This small molecule binds to this protein.
Small molecule (SMILES): C[C@H]1[C@H]2C(=O)N(C)c3ccncc3[C@H]2CN1S(=O)(=O)c1ccc2c(c1)OCO2

Binding-site contacts:
Ligand atom O2 contacts residue ILE28 of chain 1.D at 3.7 Å.
Ligand atom C17 contacts residue ARG27 of chain 1.D at 3.8 Å.
Ligand atom C15 contacts residue ASP84 of chain 1.E at 3.5 Å.
Ligand atom O3 contacts residue ARG29 of chain 1.D at 3.0 Å (salt-bridge).
Ligand atom O4 contacts residue ASP84 of chain 1.E at 3.5 Å.
Ligand atom O4 contacts residue GLY160 of chain 1.D at 3.6 Å (h-bond).
Ligand atom C6 contacts residue TYR78 of chain 1.E at 3.8 Å (hydrophobic).
Ligand atom C18 contacts residue ASP84 of chain 1.E at 3.8 Å.
Ligand atom C14 contacts residue TYR161 of chain 1.D at 3.5 Å (hydrophobic).
Ligand atom C14 contacts residue ASP165 of chain 1.D at 3.8 Å.
Ligand atom O5 contacts residue TYR161 of chain 1.D at 3.4 Å.
Ligand atom C10 contacts residue ASP84 of chain 1.E at 3.5 Å.
Ligand atom C11 contacts residue ILE28 of chain 1.D at 3.9 Å (hydrophobic).
Ligand atom C17 contacts residue TYR161 of chain 1.D at 3.4 Å (hydrophobic).
Ligand atom C16 contacts residue TYR161 of chain 1.D at 3.3 Å (hydrophobic).
Ligand atom C17 contacts residue ASP86 of chain 1.E at 3.8 Å.
Ligand atom C17 contacts residue ASP84 of chain 1.E at 3.8 Å.
Ligand atom C18 contacts residue ARG27 of chain 1.D at 3.4 Å.
Ligand atom O5 contacts residue LEU85 of chain 1.E at 3.7 Å.
Ligand atom C2 contacts residue ASP84 of chain 1.E at 3.3 Å.
Ligand atom C6 contacts residue LEU83 of chain 1.E at 3.9 Å (hydrophobic).
Ligand atom O2 contacts residue ARG29 of chain 1.D at 2.9 Å (salt-bridge).
Ligand atom N3 contacts residue LEU83 of chain 1.E at 3.9 Å.
Ligand atom O1 contacts residue LEU85 of chain 1.E at 3.4 Å.
Ligand atom C14 contacts residue ASP84 of chain 1.E at 3.6 Å.
Ligand atom C5 contacts residue TYR78 of chain 1.E at 3.7 Å (hydrophobic).
Ligand atom C19 contacts residue ASP84 of chain 1.E at 3.8 Å.
Ligand atom O4 contacts residue TYR161 of chain 1.D at 3.2 Å.
Ligand atom C15 contacts residue TYR161 of chain 1.D at 3.2 Å (hydrophobic).
Ligand atom C11 contacts residue PHE32 of chain 1.D at 3.8 Å (hydrophobic).
Ligand atom C12 contacts residue PHE13 of chain 1.E at 3.5 Å (hydrophobic).
Ligand atom O3 contacts residue ASP165 of chain 1.D at 3.7 Å.
Ligand atom C9 contacts residue ASP84 of chain 1.E at 3.3 Å.
Ligand atom O1 contacts residue LEU14 of chain 1.E at 3.8 Å.
Ligand atom C13 contacts residue ASP84 of chain 1.E at 3.7 Å.
Ligand atom C11 contacts residue PRO10 of chain 1.E at 3.7 Å (hydrophobic).
Ligand atom C3 contacts residue LEU85 of chain 1.E at 3.7 Å (hydrophobic).
Ligand atom C16 contacts residue ASP84 of chain 1.E at 3.6 Å.
Ligand atom C19 contacts residue GLY160 of chain 1.D at 3.2 Å.
Ligand atom O2 contacts residue PHE32 of chain 1.D at 3.3 Å.

Sequence of chain 1.D:
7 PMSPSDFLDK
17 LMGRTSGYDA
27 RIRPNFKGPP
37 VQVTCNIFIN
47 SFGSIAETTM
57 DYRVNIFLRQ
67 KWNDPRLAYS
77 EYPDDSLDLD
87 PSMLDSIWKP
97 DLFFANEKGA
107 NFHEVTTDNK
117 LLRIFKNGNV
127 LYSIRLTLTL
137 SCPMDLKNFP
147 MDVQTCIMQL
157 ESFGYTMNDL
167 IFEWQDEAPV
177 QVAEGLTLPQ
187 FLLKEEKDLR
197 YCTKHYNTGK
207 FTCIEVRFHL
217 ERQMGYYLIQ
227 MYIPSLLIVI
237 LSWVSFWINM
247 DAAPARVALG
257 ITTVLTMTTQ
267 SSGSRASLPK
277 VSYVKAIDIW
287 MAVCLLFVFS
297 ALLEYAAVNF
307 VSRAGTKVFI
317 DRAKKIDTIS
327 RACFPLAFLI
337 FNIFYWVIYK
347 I

Sequence of chain 1.E:
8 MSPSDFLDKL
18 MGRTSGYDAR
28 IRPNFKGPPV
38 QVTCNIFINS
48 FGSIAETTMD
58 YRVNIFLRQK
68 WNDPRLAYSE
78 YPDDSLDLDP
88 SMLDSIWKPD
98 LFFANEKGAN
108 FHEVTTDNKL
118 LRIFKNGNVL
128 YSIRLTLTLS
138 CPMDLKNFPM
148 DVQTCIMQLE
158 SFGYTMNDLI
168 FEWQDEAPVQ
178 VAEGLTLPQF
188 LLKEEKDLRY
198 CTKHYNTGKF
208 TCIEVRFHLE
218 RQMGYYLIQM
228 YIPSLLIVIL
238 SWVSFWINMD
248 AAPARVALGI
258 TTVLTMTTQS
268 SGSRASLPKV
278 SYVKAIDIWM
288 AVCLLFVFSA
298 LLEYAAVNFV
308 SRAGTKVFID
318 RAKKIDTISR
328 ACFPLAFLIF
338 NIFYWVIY